Binding-site contacts:
Ligand atom C1 contacts residue GLN152 of chain 1.C at 3.9 Å.
Ligand atom C5 contacts residue ALA150 of chain 1.C at 3.8 Å (hydrophobic).
Ligand atom O4 contacts residue ALA150 of chain 1.C at 4.0 Å.
Ligand atom C8 contacts residue ASN44 of chain 1.C at 4.5 Å.
Ligand atom O5 contacts residue ASN44 of chain 1.C at 2.3 Å (h-bond).
Ligand atom C2 contacts residue ASN44 of chain 1.C at 2.4 Å.
Ligand atom C4 contacts residue ALA150 of chain 1.C at 4.2 Å (hydrophobic).
Ligand atom O6 contacts residue GLN152 of chain 1.C at 3.6 Å.
Ligand atom C3 contacts residue ASN44 of chain 1.C at 3.7 Å.
Ligand atom C5 contacts residue ASN44 of chain 1.C at 3.6 Å.
Ligand atom N2 contacts residue ASN44 of chain 1.C at 2.9 Å (h-bond).
Ligand atom O5 contacts residue GLN152 of chain 1.C at 3.4 Å (h-bond).
Ligand atom C1 contacts residue ALA150 of chain 1.C at 3.5 Å (hydrophobic).
Ligand atom C1 contacts residue ASN44 of chain 1.C at 1.4 Å.
Ligand atom C7 contacts residue ASN44 of chain 1.C at 3.3 Å.
Ligand atom O7 contacts residue ASN44 of chain 1.C at 3.3 Å (h-bond).
Ligand atom C4 contacts residue ASN44 of chain 1.C at 4.1 Å.
Ligand atom C3 contacts residue ALA150 of chain 1.C at 3.8 Å (hydrophobic).
Ligand atom C8 contacts residue TYR151 of chain 1.C at 3.6 Å (hydrophobic).
Ligand atom C8 contacts residue ASN24 of chain 1.C at 3.5 Å.
Ligand atom O5 contacts residue ALA150 of chain 1.C at 3.8 Å.
Ligand atom C5 contacts residue GLN152 of chain 1.C at 4.5 Å.

Sequence of chain 1.C:
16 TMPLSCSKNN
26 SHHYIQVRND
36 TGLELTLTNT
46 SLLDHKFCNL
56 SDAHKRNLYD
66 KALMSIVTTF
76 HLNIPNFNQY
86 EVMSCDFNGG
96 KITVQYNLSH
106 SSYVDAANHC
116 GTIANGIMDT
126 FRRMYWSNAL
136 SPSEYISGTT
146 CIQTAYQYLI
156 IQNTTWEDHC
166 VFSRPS

The small molecule below binds the protein below.
Small molecule (SMILES): CC(=O)N[C@@H]1[C@@H](O)[C@H](O)[C@@H](CO)O[C@H]1O